Binding-site contacts:
Ligand atom C01 contacts residue LEU94 of chain 1.A at 4.0 Å (hydrophobic).
Ligand atom C04 contacts residue ALA53 of chain 1.A at 3.8 Å (hydrophobic).
Ligand atom O01 contacts residue ARG97 of chain 1.A at 3.2 Å (salt-bridge).
Ligand atom C16 contacts residue GLY224 of chain 1.A at 3.8 Å.
Ligand atom C16 contacts residue LEU87 of chain 1.A at 4.2 Å (hydrophobic).
Ligand atom C14 contacts residue HIS227 of chain 1.A at 3.3 Å.
Ligand atom C03 contacts residue PHE107 of chain 1.A at 4.0 Å (hydrophobic).
Ligand atom O02 contacts residue HIS227 of chain 1.A at 2.8 Å (h-bond).
Ligand atom C01 contacts residue LEU90 of chain 1.A at 3.8 Å (hydrophobic).
Ligand atom C07 contacts residue LEU49 of chain 1.A at 4.3 Å (hydrophobic).
Ligand atom C04 contacts residue PHE107 of chain 1.A at 4.0 Å (hydrophobic).
Ligand atom C02 contacts residue LEU90 of chain 1.A at 4.0 Å (hydrophobic).
Ligand atom C15 contacts residue MET124 of chain 1.A at 4.4 Å (hydrophobic).
Ligand atom C11 contacts residue LEU49 of chain 1.A at 4.3 Å (hydrophobic).
Ligand atom C13 contacts residue MET124 of chain 1.A at 4.3 Å (hydrophobic).
Ligand atom C03 contacts residue GLU56 of chain 1.A at 3.3 Å.
Ligand atom O01 contacts residue GLU56 of chain 1.A at 2.4 Å (salt-bridge).
Ligand atom C13 contacts residue ILE127 of chain 1.A at 4.0 Å (hydrophobic).
Ligand atom C02 contacts residue ARG97 of chain 1.A at 4.2 Å.
Ligand atom C14 contacts residue MET124 of chain 1.A at 3.9 Å (hydrophobic).
Ligand atom C03 contacts residue LEU52 of chain 1.A at 4.2 Å (hydrophobic).
Ligand atom C12 contacts residue LEU49 of chain 1.A at 4.0 Å (hydrophobic).
Ligand atom O02 contacts residue LEU228 of chain 1.A at 3.7 Å.
Ligand atom C06 contacts residue PHE107 of chain 1.A at 3.5 Å (hydrophobic).
Ligand atom C15 contacts residue MET46 of chain 1.A at 4.0 Å (hydrophobic).
Ligand atom C08 contacts residue PHE107 of chain 1.A at 4.2 Å (hydrophobic).
Ligand atom C03 contacts residue LEU49 of chain 1.A at 4.2 Å (hydrophobic).
Ligand atom C02 contacts residue GLU56 of chain 1.A at 3.2 Å.
Ligand atom C07 contacts residue PHE107 of chain 1.A at 3.9 Å (hydrophobic).
Ligand atom C14 contacts residue ILE127 of chain 1.A at 3.9 Å (hydrophobic).
Ligand atom O01 contacts residue LEU90 of chain 1.A at 3.7 Å.
Ligand atom O02 contacts residue MET46 of chain 1.A at 3.6 Å.
Ligand atom C04 contacts residue LEU49 of chain 1.A at 3.5 Å (hydrophobic).
Ligand atom C05 contacts residue PHE107 of chain 1.A at 3.5 Å (hydrophobic).
Ligand atom C06 contacts residue LEU94 of chain 1.A at 4.1 Å (hydrophobic).
Ligand atom C15 contacts residue HIS227 of chain 1.A at 3.5 Å.
Ligand atom C02 contacts residue PHE107 of chain 1.A at 4.1 Å (hydrophobic).
Ligand atom C01 contacts residue PHE107 of chain 1.A at 4.0 Å (hydrophobic).
Ligand atom O02 contacts residue GLY224 of chain 1.A at 4.0 Å.
Ligand atom C03 contacts residue ALA53 of chain 1.A at 4.0 Å (hydrophobic).

The protein below binds the small molecule below.
Small molecule (SMILES): C[C@]12CC[C@H](c3ccc(O)cc3)C[C@@H]1CC[C@@H]2O

Sequence of chain 1.A:
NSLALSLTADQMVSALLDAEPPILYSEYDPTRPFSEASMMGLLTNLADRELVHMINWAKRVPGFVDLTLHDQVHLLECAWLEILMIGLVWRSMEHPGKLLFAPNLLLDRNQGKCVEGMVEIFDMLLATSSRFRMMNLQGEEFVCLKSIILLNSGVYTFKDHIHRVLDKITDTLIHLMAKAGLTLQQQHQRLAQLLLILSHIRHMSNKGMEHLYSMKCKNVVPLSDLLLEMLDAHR